Sequence of chain 1.C:
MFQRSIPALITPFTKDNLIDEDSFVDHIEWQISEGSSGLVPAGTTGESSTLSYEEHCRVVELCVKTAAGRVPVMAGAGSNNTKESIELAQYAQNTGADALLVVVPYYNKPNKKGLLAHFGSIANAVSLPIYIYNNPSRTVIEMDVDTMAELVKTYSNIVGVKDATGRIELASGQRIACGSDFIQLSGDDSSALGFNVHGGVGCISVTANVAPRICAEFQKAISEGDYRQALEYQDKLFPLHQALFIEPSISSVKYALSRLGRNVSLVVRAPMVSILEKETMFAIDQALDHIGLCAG

The protein below binds the small molecule below.
Small molecule (SMILES): O=C(O)CCC(O)CC(=O)C(=O)O

Binding-site contacts:
Ligand atom CAJ contacts residue ALA8 of chain 1.C at 3.8 Å (hydrophobic).
Ligand atom OAE contacts residue LYS162 of chain 1.C at 2.8 Å (salt-bridge).
Ligand atom OAC contacts residue TYR133 of chain 1.C at 3.8 Å.
Ligand atom CAK contacts residue E8U1 of chain 1.K at 0.3 Å.
Ligand atom CAF contacts residue VAL206 of chain 1.C at 3.7 Å (hydrophobic).
Ligand atom OAB contacts residue THR45 of chain 1.C at 3.0 Å (h-bond).
Ligand atom CAL contacts residue TYR133 of chain 1.C at 3.4 Å (hydrophobic).
Ligand atom OAA contacts residue SER249 of chain 1.C at 3.7 Å.
Ligand atom OAD contacts residue ARG138 of chain 1.C at 2.6 Å (salt-bridge).
Ligand atom CAG contacts residue ILE204 of chain 1.C at 3.8 Å (hydrophobic).
Ligand atom CAG contacts residue LYS162 of chain 1.C at 2.3 Å.
Ligand atom OAA contacts residue ARG138 of chain 1.C at 2.6 Å (salt-bridge).
Ligand atom OAB contacts residue ALA8 of chain 1.C at 3.5 Å.
Ligand atom CAI contacts residue ARG138 of chain 1.C at 3.2 Å.
Ligand atom OAE contacts residue THR44 of chain 1.C at 2.8 Å (h-bond).
Ligand atom CAJ contacts residue TYR133 of chain 1.C at 3.5 Å (hydrophobic).
Ligand atom CAJ contacts residue THR44 of chain 1.C at 3.4 Å.
Ligand atom CAM contacts residue E8U1 of chain 1.K at 0.7 Å.
Ligand atom OAD contacts residue ASN135 of chain 1.C at 3.1 Å (h-bond).
Ligand atom OAB contacts residue LYS162 of chain 1.C at 3.4 Å (salt-bridge).
Ligand atom OAE contacts residue GLY43 of chain 1.C at 3.5 Å.
Ligand atom CAF contacts residue E8U1 of chain 1.K at 0.3 Å.
Ligand atom OAC contacts residue LYS162 of chain 1.C at 3.5 Å.
Ligand atom OAB contacts residue E8U1 of chain 1.K at 0.0 Å (h-bond).
Ligand atom OAC contacts residue E8U1 of chain 1.K at 0.7 Å (h-bond).
Ligand atom OAE contacts residue E8U1 of chain 1.K at 0.1 Å (h-bond).
Ligand atom OAA contacts residue E8U1 of chain 1.K at 0.1 Å (h-bond).
Ligand atom CAI contacts residue E8U1 of chain 1.K at 0.1 Å.
Ligand atom CAM contacts residue LYS162 of chain 1.C at 2.9 Å.
Ligand atom CAL contacts residue E8U1 of chain 1.K at 0.1 Å.
Ligand atom CAF contacts residue TYR133 of chain 1.C at 3.6 Å (hydrophobic).
Ligand atom CAM contacts residue TYR133 of chain 1.C at 3.1 Å (hydrophobic).
Ligand atom OAC contacts residue GLY187 of chain 1.C at 2.4 Å (h-bond).
Ligand atom OAD contacts residue E8U1 of chain 1.K at 0.1 Å (h-bond).
Ligand atom CAL contacts residue LYS162 of chain 1.C at 1.2 Å.
Ligand atom CAJ contacts residue E8U1 of chain 1.K at 0.1 Å.
Ligand atom CAJ contacts residue LYS162 of chain 1.C at 2.4 Å.
Ligand atom CAG contacts residue E8U1 of chain 1.K at 0.3 Å.
Ligand atom OAE contacts residue TYR133 of chain 1.C at 3.4 Å.
Ligand atom OAB contacts residue THR44 of chain 1.C at 3.2 Å.